Sequence of chain 2.B:
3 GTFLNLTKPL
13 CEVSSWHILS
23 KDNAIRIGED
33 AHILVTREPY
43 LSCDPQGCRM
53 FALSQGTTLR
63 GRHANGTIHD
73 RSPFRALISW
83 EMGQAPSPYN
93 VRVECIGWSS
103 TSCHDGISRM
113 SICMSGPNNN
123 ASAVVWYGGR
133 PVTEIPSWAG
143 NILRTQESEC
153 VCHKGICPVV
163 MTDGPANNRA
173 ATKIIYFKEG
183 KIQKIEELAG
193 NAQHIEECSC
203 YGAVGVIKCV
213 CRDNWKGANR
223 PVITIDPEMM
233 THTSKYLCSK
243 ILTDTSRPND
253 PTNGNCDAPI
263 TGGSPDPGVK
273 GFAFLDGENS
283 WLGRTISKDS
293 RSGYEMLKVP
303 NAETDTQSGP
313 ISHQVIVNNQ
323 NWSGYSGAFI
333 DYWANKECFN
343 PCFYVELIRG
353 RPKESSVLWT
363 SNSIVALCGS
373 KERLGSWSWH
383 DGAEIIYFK

Binding-site contacts:
Ligand atom C7 contacts residue HIS315 of chain 2.B at 3.7 Å.
Ligand atom C6 contacts residue HIS315 of chain 2.B at 3.8 Å.
Ligand atom C8 contacts residue SER16 of chain 2.B at 3.6 Å.
Ligand atom O6 contacts residue GLU297 of chain 2.B at 2.6 Å (salt-bridge).
Ligand atom O5 contacts residue GLY377 of chain 2.B at 3.1 Å.
Ligand atom C2 contacts residue ASN122 of chain 3.B at 2.3 Å.
Ligand atom C3 contacts residue HIS315 of chain 2.B at 3.6 Å.
Ligand atom C1 contacts residue ASN122 of chain 3.B at 1.4 Å.
Ligand atom O2 contacts residue ILE243 of chain 2.B at 3.6 Å.
Ligand atom O7 contacts residue ASN122 of chain 3.B at 3.1 Å (h-bond).
Ligand atom O5 contacts residue HIS315 of chain 2.B at 3.2 Å (h-bond).
Ligand atom C1 contacts residue HIS315 of chain 2.B at 3.7 Å.
Ligand atom C2 contacts residue ASP252 of chain 2.B at 3.2 Å.
Ligand atom O6 contacts residue HIS315 of chain 2.B at 3.2 Å.
Ligand atom C7 contacts residue ASN122 of chain 3.B at 3.2 Å.
Ligand atom O5 contacts residue HIS315 of chain 2.B at 2.9 Å (h-bond).
Ligand atom O2 contacts residue LEU299 of chain 2.B at 3.5 Å.
Ligand atom C3 contacts residue ASN122 of chain 3.B at 3.7 Å.
Ligand atom C2 contacts residue HIS315 of chain 2.B at 3.6 Å.
Ligand atom C6 contacts residue LEU376 of chain 2.B at 2.9 Å (hydrophobic).
Ligand atom C6 contacts residue GLU297 of chain 2.B at 3.2 Å.
Ligand atom N2 contacts residue HIS315 of chain 2.B at 3.0 Å (h-bond).
Ligand atom O6 contacts residue LEU376 of chain 2.B at 2.9 Å (h-bond).
Ligand atom O5 contacts residue PRO312 of chain 2.B at 3.5 Å.
Ligand atom O6 contacts residue HIS315 of chain 2.B at 3.3 Å (h-bond).
Ligand atom O3 contacts residue SER314 of chain 2.B at 3.1 Å.
Ligand atom C8 contacts residue HIS315 of chain 2.B at 3.5 Å.
Ligand atom O2 contacts residue ASP252 of chain 2.B at 2.5 Å (salt-bridge).
Ligand atom C3 contacts residue ASP252 of chain 2.B at 3.8 Å.
Ligand atom C3 contacts residue ARG286 of chain 2.B at 3.5 Å.
Ligand atom C1 contacts residue HIS315 of chain 2.B at 3.7 Å.
Ligand atom O3 contacts residue ASP252 of chain 2.B at 3.1 Å (salt-bridge).
Ligand atom C6 contacts residue VAL317 of chain 2.B at 3.6 Å (hydrophobic).
Ligand atom O5 contacts residue ASN122 of chain 3.B at 2.4 Å (h-bond).
Ligand atom O4 contacts residue HIS315 of chain 2.B at 3.1 Å.
Ligand atom N2 contacts residue ASN122 of chain 3.B at 2.8 Å (h-bond).
Ligand atom C5 contacts residue ASN122 of chain 3.B at 3.6 Å.
Ligand atom C6 contacts residue HIS315 of chain 2.B at 3.5 Å.
Ligand atom O3 contacts residue HIS315 of chain 2.B at 3.0 Å (h-bond).
Ligand atom O3 contacts residue ARG286 of chain 2.B at 2.9 Å (salt-bridge).

Sequence of chain 3.B:
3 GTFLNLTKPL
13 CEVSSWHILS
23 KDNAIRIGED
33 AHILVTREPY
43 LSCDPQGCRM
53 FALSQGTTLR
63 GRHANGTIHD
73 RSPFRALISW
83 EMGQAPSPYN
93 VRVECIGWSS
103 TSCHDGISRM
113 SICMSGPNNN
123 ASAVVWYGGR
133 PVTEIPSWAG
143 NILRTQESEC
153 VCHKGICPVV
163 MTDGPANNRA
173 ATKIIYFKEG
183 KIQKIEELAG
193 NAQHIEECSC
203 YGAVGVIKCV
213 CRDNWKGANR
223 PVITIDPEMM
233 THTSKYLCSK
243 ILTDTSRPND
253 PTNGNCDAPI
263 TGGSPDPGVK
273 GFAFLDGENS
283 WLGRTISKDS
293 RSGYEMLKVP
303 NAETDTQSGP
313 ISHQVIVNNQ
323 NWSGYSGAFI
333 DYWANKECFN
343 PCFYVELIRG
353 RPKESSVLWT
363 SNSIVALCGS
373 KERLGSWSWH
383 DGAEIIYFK

The protein below binds the small molecule below.
Small molecule (SMILES): CC(=O)N[C@H]1[C@H](O[C@H]2[C@H](O)[C@@H](NC(C)=O)CO[C@@H]2CO)O[C@H](CO)[C@@H](O[C@@H]2O[C@H](CO[C@H]3O[C@H](CO[C@H]4O[C@H](CO)[C@@H](O)[C@H](O)[C@@H]4O)[C@@H](O)[C@H](O[C@H]4O[C@H](CO)[C@@H](O)[C@H](O)[C@@H]4O)[C@@H]3O)[C@@H](O)[C@H](O)[C@@H]2O)[C@@H]1O